Binding-site contacts:
Ligand atom C2 contacts residue ASN224 of chain 1.A at 2.6 Å.
Ligand atom O5 contacts residue LYS223 of chain 1.A at 4.0 Å.
Ligand atom C5 contacts residue ASN224 of chain 1.A at 3.6 Å.
Ligand atom O6 contacts residue LYS223 of chain 1.A at 3.8 Å.
Ligand atom C3 contacts residue ASN224 of chain 1.A at 3.9 Å.
Ligand atom O5 contacts residue ASN224 of chain 1.A at 2.4 Å (h-bond).
Ligand atom N2 contacts residue ASN224 of chain 1.A at 3.0 Å (h-bond).
Ligand atom C4 contacts residue THR226 of chain 1.A at 4.1 Å.
Ligand atom O3 contacts residue THR226 of chain 1.A at 4.2 Å.
Ligand atom C3 contacts residue THR226 of chain 1.A at 4.4 Å.
Ligand atom C7 contacts residue ASN224 of chain 1.A at 3.5 Å.
Ligand atom O7 contacts residue ASN224 of chain 1.A at 3.7 Å.
Ligand atom C4 contacts residue ASN224 of chain 1.A at 4.3 Å.
Ligand atom C2 contacts residue THR226 of chain 1.A at 4.2 Å.
Ligand atom C1 contacts residue ASN224 of chain 1.A at 1.4 Å.

The small molecule below binds the protein below.
Small molecule (SMILES): CC(=O)N[C@@H]1[C@@H](O)[C@H](O)[C@@H](CO)O[C@H]1O

Sequence of chain 1.A:
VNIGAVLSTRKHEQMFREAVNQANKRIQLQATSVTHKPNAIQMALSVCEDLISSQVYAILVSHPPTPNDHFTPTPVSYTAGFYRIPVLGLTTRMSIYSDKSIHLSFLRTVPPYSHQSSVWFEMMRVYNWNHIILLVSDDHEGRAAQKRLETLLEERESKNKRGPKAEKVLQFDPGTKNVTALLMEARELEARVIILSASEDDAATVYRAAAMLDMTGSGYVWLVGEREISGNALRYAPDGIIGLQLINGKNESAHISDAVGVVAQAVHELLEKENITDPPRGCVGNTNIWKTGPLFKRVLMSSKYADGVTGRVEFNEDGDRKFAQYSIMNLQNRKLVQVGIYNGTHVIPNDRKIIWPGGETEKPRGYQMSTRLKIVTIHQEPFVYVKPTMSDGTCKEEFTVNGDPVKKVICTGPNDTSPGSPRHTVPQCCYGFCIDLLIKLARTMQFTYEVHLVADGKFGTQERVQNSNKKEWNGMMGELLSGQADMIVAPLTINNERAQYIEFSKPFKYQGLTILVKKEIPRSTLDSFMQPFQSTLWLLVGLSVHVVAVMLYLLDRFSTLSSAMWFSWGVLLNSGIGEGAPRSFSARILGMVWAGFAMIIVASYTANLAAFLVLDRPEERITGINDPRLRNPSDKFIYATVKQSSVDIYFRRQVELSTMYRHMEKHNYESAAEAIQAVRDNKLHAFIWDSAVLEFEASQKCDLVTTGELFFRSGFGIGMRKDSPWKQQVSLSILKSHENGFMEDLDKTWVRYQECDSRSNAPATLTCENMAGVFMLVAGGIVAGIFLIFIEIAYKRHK